Sequence of chain 30.A:
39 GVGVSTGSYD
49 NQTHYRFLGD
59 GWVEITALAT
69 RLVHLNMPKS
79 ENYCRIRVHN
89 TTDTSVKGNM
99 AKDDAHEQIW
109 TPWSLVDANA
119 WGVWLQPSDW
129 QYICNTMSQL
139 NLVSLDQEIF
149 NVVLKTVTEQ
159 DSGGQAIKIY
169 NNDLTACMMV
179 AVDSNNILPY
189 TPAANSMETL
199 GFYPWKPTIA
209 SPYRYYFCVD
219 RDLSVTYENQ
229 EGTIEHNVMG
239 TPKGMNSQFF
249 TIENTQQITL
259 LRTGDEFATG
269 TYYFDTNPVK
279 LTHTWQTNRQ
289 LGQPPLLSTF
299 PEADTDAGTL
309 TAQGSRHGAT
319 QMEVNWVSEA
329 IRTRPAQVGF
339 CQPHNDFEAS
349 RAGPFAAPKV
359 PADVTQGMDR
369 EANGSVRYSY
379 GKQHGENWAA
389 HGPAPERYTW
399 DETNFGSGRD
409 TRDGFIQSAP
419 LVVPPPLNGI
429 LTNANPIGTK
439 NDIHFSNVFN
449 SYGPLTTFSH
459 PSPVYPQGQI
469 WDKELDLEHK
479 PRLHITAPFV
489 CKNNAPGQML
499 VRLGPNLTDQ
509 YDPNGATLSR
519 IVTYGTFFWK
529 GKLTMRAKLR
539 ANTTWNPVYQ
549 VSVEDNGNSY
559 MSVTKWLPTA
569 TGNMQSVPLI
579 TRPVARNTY

The small molecule below binds the protein below.
Small molecule (SMILES): N=c1ccn([C@H]2C[C@H](O[P](=O)(O)OC[C@H]3O[C@@H](n4cnc5c(N)ncnc54)C[C@@H]3O[P](=O)(O)OC[C@H]3O[C@@H](n4cnc5c(N)ncnc54)C[C@@H]3O[P](=O)(O)OC[C@H]3O[C@@H](n4cnc5c(N)ncnc54)C[C@@H]3O)[C@@H](COP(=O)=O)O2)c(=O)[nH]1

Binding-site contacts:
Ligand atom OP2 contacts residue GLN137 of chain 30.A at 3.8 Å.
Ligand atom OP2 contacts residue ARG534 of chain 30.A at 3.6 Å.
Ligand atom O3' contacts residue GLN137 of chain 30.A at 2.0 Å (h-bond).
Ligand atom C5 contacts residue TRP60 of chain 30.A at 3.8 Å (hydrophobic).
Ligand atom OP1 contacts residue PRO276 of chain 30.A at 3.1 Å.
Ligand atom OP1 contacts residue ASN139 of chain 30.A at 3.1 Å (h-bond).
Ligand atom O4' contacts residue TRP60 of chain 30.A at 4.2 Å.
Ligand atom C6 contacts residue TRP60 of chain 30.A at 3.4 Å (hydrophobic).
Ligand atom N7 contacts residue TRP60 of chain 30.A at 3.9 Å.
Ligand atom P contacts residue ASN139 of chain 30.A at 3.7 Å.
Ligand atom OP2 contacts residue TRP60 of chain 30.A at 4.4 Å.
Ligand atom C8 contacts residue TRP60 of chain 30.A at 4.4 Å (hydrophobic).
Ligand atom C3' contacts residue PRO276 of chain 30.A at 3.2 Å (hydrophobic).
Ligand atom O3' contacts residue PRO276 of chain 30.A at 3.4 Å.
Ligand atom C5' contacts residue PRO276 of chain 30.A at 3.7 Å (hydrophobic).
Ligand atom C4' contacts residue PRO276 of chain 30.A at 3.7 Å (hydrophobic).
Ligand atom P contacts residue PRO276 of chain 30.A at 3.8 Å.
Ligand atom N3 contacts residue TRP60 of chain 30.A at 3.0 Å.
Ligand atom C1' contacts residue TRP60 of chain 30.A at 3.5 Å (hydrophobic).
Ligand atom C3' contacts residue GLN137 of chain 30.A at 2.6 Å.
Ligand atom N6 contacts residue GLY57 of chain 30.A at 3.7 Å.
Ligand atom O3' contacts residue TRP60 of chain 30.A at 4.4 Å.
Ligand atom N1 contacts residue TRP60 of chain 30.A at 3.5 Å.
Ligand atom N6 contacts residue TRP60 of chain 30.A at 3.0 Å.
Ligand atom C1' contacts residue GLN137 of chain 30.A at 4.0 Å.
Ligand atom OP2 contacts residue PRO276 of chain 30.A at 3.9 Å.
Ligand atom OP1 contacts residue GLN137 of chain 30.A at 4.4 Å.
Ligand atom C4' contacts residue GLN137 of chain 30.A at 4.1 Å.
Ligand atom C2' contacts residue TRP60 of chain 30.A at 4.1 Å (hydrophobic).
Ligand atom P contacts residue GLN137 of chain 30.A at 3.5 Å.
Ligand atom OP2 contacts residue ASN139 of chain 30.A at 3.3 Å (h-bond).
Ligand atom C2 contacts residue TRP60 of chain 30.A at 3.4 Å (hydrophobic).
Ligand atom C2' contacts residue GLN137 of chain 30.A at 2.9 Å.
Ligand atom O5' contacts residue TRP60 of chain 30.A at 3.8 Å.
Ligand atom OP1 contacts residue ASN275 of chain 30.A at 4.5 Å.
Ligand atom N9 contacts residue TRP60 of chain 30.A at 3.8 Å.
Ligand atom O5' contacts residue GLN137 of chain 30.A at 4.3 Å.
Ligand atom N6 contacts residue ASP58 of chain 30.A at 4.3 Å.
Ligand atom C4 contacts residue TRP60 of chain 30.A at 3.5 Å (hydrophobic).
Ligand atom O5' contacts residue PRO276 of chain 30.A at 2.8 Å.